The small molecule below binds the protein below.
Small molecule (SMILES): COc1ccc(N2CCN(c3cccc(C)c3)CC2)nn1

Sequence of chain 25.A:
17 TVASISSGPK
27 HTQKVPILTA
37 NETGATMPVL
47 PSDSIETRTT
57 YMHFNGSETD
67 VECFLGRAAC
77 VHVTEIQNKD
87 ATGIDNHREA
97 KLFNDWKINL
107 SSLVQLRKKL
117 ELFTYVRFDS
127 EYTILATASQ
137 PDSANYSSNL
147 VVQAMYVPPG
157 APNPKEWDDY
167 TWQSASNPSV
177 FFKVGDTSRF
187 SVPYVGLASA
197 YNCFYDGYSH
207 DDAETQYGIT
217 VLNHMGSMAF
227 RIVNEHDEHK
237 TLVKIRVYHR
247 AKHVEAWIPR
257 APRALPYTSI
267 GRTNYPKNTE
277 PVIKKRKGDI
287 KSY

Binding-site contacts:
Ligand atom C17 contacts residue TYR128 of chain 25.A at 3.8 Å (hydrophobic).
Ligand atom C14 contacts residue TYR128 of chain 25.A at 3.3 Å (hydrophobic).
Ligand atom N4 contacts residue DMS1 of chain 25.F at 3.6 Å (h-bond).
Ligand atom C21 contacts residue MET224 of chain 25.A at 4.0 Å (hydrophobic).
Ligand atom N5 contacts residue ASN219 of chain 25.A at 4.1 Å.
Ligand atom C13 contacts residue TYR128 of chain 25.A at 3.0 Å (hydrophobic).
Ligand atom C18 contacts residue VAL188 of chain 25.A at 3.9 Å (hydrophobic).
Ligand atom C19 contacts residue VAL188 of chain 25.A at 3.5 Å (hydrophobic).
Ligand atom C11 contacts residue TYR128 of chain 25.A at 3.4 Å (hydrophobic).
Ligand atom C21 contacts residue ILE104 of chain 25.A at 3.5 Å (hydrophobic).
Ligand atom C11 contacts residue MET221 of chain 25.A at 4.0 Å (hydrophobic).
Ligand atom C7 contacts residue LEU106 of chain 25.A at 4.1 Å (hydrophobic).
Ligand atom N9 contacts residue TYR128 of chain 25.A at 4.1 Å.
Ligand atom C16 contacts residue ILE104 of chain 25.A at 3.7 Å (hydrophobic).
Ligand atom C8 contacts residue PHE124 of chain 25.A at 3.6 Å (hydrophobic).
Ligand atom C7 contacts residue TYR197 of chain 25.A at 3.5 Å (hydrophobic).
Ligand atom C13 contacts residue TYR197 of chain 25.A at 4.0 Å (hydrophobic).
Ligand atom C20 contacts residue VAL191 of chain 25.A at 3.5 Å (hydrophobic).
Ligand atom C14 contacts residue SER126 of chain 25.A at 3.6 Å.
Ligand atom C1 contacts residue DMS1 of chain 25.F at 4.1 Å.
Ligand atom C19 contacts residue VAL191 of chain 25.A at 4.0 Å (hydrophobic).
Ligand atom C16 contacts residue TYR128 of chain 25.A at 2.9 Å (hydrophobic).
Ligand atom C7 contacts residue PHE124 of chain 25.A at 3.8 Å (hydrophobic).
Ligand atom C11 contacts residue ILE104 of chain 25.A at 3.5 Å (hydrophobic).
Ligand atom N4 contacts residue ASN219 of chain 25.A at 4.0 Å.
Ligand atom C18 contacts residue TYR152 of chain 25.A at 3.8 Å (hydrophobic).
Ligand atom C17 contacts residue ILE104 of chain 25.A at 3.8 Å (hydrophobic).
Ligand atom C19 contacts residue TYR152 of chain 25.A at 3.9 Å (hydrophobic).
Ligand atom C10 contacts residue MET221 of chain 25.A at 4.0 Å (hydrophobic).
Ligand atom C13 contacts residue SER126 of chain 25.A at 3.7 Å.
Ligand atom C10 contacts residue TYR128 of chain 25.A at 3.6 Å (hydrophobic).
Ligand atom C10 contacts residue ILE104 of chain 25.A at 3.9 Å (hydrophobic).
Ligand atom C14 contacts residue TYR197 of chain 25.A at 4.1 Å (hydrophobic).
Ligand atom C15 contacts residue TYR128 of chain 25.A at 3.0 Å (hydrophobic).
Ligand atom C20 contacts residue VAL188 of chain 25.A at 3.7 Å (hydrophobic).
Ligand atom C10 contacts residue LEU106 of chain 25.A at 4.0 Å (hydrophobic).
Ligand atom N5 contacts residue DMS1 of chain 25.F at 3.9 Å.
Ligand atom C1 contacts residue ASN198 of chain 25.A at 4.0 Å.
Ligand atom C8 contacts residue TYR197 of chain 25.A at 3.4 Å (hydrophobic).
Ligand atom N12 contacts residue TYR128 of chain 25.A at 2.5 Å (h-bond).